This small molecule binds to this protein.
Small molecule (SMILES): CC(C)C[C@H](NC(=O)[C@H](Cc1ccccc1)NC(=O)[C@@H]1CCCN1C(=O)[C@H](CC(N)=O)NC(=O)[C@@H](NC(=O)[C@@H](N)CO)[C@@H](C)O)C(=O)O

Binding-site contacts:
Ligand atom OD1 contacts residue GLY46 of chain 1.A at 3.8 Å.
Ligand atom OG1 contacts residue HIS56 of chain 1.A at 3.3 Å (h-bond).
Ligand atom CB contacts residue LYS32 of chain 1.A at 3.6 Å.
Ligand atom CE2 contacts residue LYS32 of chain 1.A at 3.5 Å.
Ligand atom CB contacts residue GLY46 of chain 1.A at 3.3 Å.
Ligand atom CG contacts residue LEU45 of chain 1.A at 3.4 Å (hydrophobic).
Ligand atom C contacts residue VAL42 of chain 1.A at 3.5 Å (hydrophobic).
Ligand atom CE1 contacts residue LYS32 of chain 1.A at 3.6 Å.
Ligand atom CG contacts residue TRP49 of chain 1.A at 3.7 Å (hydrophobic).
Ligand atom CB contacts residue VAL42 of chain 1.A at 3.2 Å (hydrophobic).
Ligand atom CE1 contacts residue LEU45 of chain 1.A at 3.4 Å (hydrophobic).
Ligand atom ND2 contacts residue GLU50 of chain 1.A at 3.0 Å.
Ligand atom C contacts residue GLY58 of chain 1.A at 3.8 Å.
Ligand atom CD2 contacts residue GLU50 of chain 1.A at 3.4 Å.
Ligand atom CA contacts residue VAL42 of chain 1.A at 3.4 Å (hydrophobic).
Ligand atom CD2 contacts residue GLY46 of chain 1.A at 3.8 Å.
Ligand atom OG1 contacts residue ASP53 of chain 1.A at 3.2 Å (salt-bridge).
Ligand atom CZ contacts residue LEU36 of chain 1.A at 3.6 Å (hydrophobic).
Ligand atom CZ contacts residue LYS32 of chain 1.A at 3.1 Å.
Ligand atom CE2 contacts residue LEU45 of chain 1.A at 3.1 Å (hydrophobic).
Ligand atom ND2 contacts residue GLY46 of chain 1.A at 2.8 Å (h-bond).
Ligand atom CE1 contacts residue LEU36 of chain 1.A at 3.4 Å (hydrophobic).
Ligand atom CD1 contacts residue LEU45 of chain 1.A at 3.8 Å (hydrophobic).
Ligand atom CD contacts residue TRP49 of chain 1.A at 3.4 Å (hydrophobic).
Ligand atom CD1 contacts residue VAL42 of chain 1.A at 3.3 Å (hydrophobic).
Ligand atom O contacts residue GLY58 of chain 1.A at 3.4 Å.
Ligand atom CZ contacts residue LEU45 of chain 1.A at 3.3 Å (hydrophobic).
Ligand atom CA contacts residue GLY58 of chain 1.A at 3.4 Å.
Ligand atom C contacts residue ASP53 of chain 1.A at 3.9 Å.
Ligand atom CG contacts residue LYS32 of chain 1.A at 3.9 Å.
Ligand atom C contacts residue TRP49 of chain 1.A at 3.5 Å (hydrophobic).
Ligand atom O contacts residue TRP49 of chain 1.A at 2.5 Å (h-bond).
Ligand atom O contacts residue ASP53 of chain 1.A at 3.0 Å (salt-bridge).
Ligand atom CB contacts residue HIS56 of chain 1.A at 3.7 Å.
Ligand atom CG contacts residue GLY46 of chain 1.A at 3.8 Å.
Ligand atom CE2 contacts residue LEU35 of chain 1.A at 3.5 Å (hydrophobic).
Ligand atom CA contacts residue TRP49 of chain 1.A at 3.5 Å (hydrophobic).
Ligand atom CG contacts residue VAL42 of chain 1.A at 3.9 Å (hydrophobic).
Ligand atom O contacts residue VAL42 of chain 1.A at 2.9 Å.
Ligand atom CD2 contacts residue LEU45 of chain 1.A at 3.1 Å (hydrophobic).

Sequence of chain 1.A:
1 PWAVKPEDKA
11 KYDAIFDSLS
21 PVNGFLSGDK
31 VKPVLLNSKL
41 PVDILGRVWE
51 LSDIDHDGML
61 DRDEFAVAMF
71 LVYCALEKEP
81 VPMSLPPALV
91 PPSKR